Binding-site contacts:
Ligand atom C5 contacts residue LEU136 of chain 1.B at 3.7 Å (hydrophobic).
Ligand atom C2 contacts residue GLU672 of chain 1.B at 3.9 Å.
Ligand atom O5 contacts residue GLY135 of chain 1.B at 4.0 Å.
Ligand atom O6 contacts residue LEU139 of chain 1.B at 3.6 Å.
Ligand atom C4 contacts residue ASN484 of chain 1.B at 3.9 Å.
Ligand atom C1 contacts residue LEU136 of chain 1.B at 4.1 Å (hydrophobic).
Ligand atom O2 contacts residue ASN284 of chain 1.B at 3.2 Å (h-bond).
Ligand atom O3 contacts residue ALA673 of chain 1.B at 3.5 Å (h-bond).
Ligand atom C2 contacts residue HIS377 of chain 1.B at 3.5 Å.
Ligand atom C6 contacts residue HIS377 of chain 1.B at 3.5 Å.
Ligand atom O6 contacts residue VAL455 of chain 1.B at 3.5 Å.
Ligand atom O4 contacts residue GLY675 of chain 1.B at 2.8 Å (h-bond).
Ligand atom O2 contacts residue GLU672 of chain 1.B at 3.2 Å (salt-bridge).
Ligand atom O5 contacts residue HIS377 of chain 1.B at 3.5 Å (h-bond).
Ligand atom O4 contacts residue SER674 of chain 1.B at 3.6 Å.
Ligand atom O6 contacts residue ASN484 of chain 1.B at 2.8 Å (h-bond).
Ligand atom O3 contacts residue GLY675 of chain 1.B at 3.1 Å (h-bond).
Ligand atom C5 contacts residue GLY135 of chain 1.B at 3.6 Å.
Ligand atom O2 contacts residue HIS377 of chain 1.B at 4.0 Å.
Ligand atom O3 contacts residue SER674 of chain 1.B at 3.0 Å (h-bond).
Ligand atom O1 contacts residue LEU136 of chain 1.B at 3.4 Å (h-bond).
Ligand atom O6 contacts residue HIS377 of chain 1.B at 2.7 Å (h-bond).
Ligand atom C3 contacts residue GLU672 of chain 1.B at 3.4 Å.
Ligand atom O4 contacts residue THR676 of chain 1.B at 4.0 Å.
Ligand atom C1 contacts residue ASN284 of chain 1.B at 4.1 Å.
Ligand atom O5 contacts residue LEU136 of chain 1.B at 3.6 Å (h-bond).
Ligand atom C6 contacts residue GLY135 of chain 1.B at 3.4 Å.
Ligand atom O4 contacts residue ASN484 of chain 1.B at 3.3 Å (h-bond).
Ligand atom C5 contacts residue ASN484 of chain 1.B at 4.2 Å.
Ligand atom O2 contacts residue TYR573 of chain 1.B at 3.0 Å (h-bond).
Ligand atom C6 contacts residue LEU139 of chain 1.B at 3.9 Å (hydrophobic).
Ligand atom O3 contacts residue GLU672 of chain 1.B at 2.8 Å (salt-bridge).
Ligand atom C3 contacts residue GLY675 of chain 1.B at 3.9 Å.
Ligand atom O1 contacts residue GLY135 of chain 1.B at 3.8 Å.
Ligand atom C1 contacts residue HIS377 of chain 1.B at 4.0 Å.
Ligand atom C6 contacts residue ASN484 of chain 1.B at 3.3 Å.
Ligand atom C6 contacts residue LEU136 of chain 1.B at 3.9 Å (hydrophobic).
Ligand atom C5 contacts residue HIS377 of chain 1.B at 4.1 Å.
Ligand atom O1 contacts residue ASN284 of chain 1.B at 3.9 Å.
Ligand atom C4 contacts residue GLY675 of chain 1.B at 3.8 Å.

Sequence of chain 1.B:
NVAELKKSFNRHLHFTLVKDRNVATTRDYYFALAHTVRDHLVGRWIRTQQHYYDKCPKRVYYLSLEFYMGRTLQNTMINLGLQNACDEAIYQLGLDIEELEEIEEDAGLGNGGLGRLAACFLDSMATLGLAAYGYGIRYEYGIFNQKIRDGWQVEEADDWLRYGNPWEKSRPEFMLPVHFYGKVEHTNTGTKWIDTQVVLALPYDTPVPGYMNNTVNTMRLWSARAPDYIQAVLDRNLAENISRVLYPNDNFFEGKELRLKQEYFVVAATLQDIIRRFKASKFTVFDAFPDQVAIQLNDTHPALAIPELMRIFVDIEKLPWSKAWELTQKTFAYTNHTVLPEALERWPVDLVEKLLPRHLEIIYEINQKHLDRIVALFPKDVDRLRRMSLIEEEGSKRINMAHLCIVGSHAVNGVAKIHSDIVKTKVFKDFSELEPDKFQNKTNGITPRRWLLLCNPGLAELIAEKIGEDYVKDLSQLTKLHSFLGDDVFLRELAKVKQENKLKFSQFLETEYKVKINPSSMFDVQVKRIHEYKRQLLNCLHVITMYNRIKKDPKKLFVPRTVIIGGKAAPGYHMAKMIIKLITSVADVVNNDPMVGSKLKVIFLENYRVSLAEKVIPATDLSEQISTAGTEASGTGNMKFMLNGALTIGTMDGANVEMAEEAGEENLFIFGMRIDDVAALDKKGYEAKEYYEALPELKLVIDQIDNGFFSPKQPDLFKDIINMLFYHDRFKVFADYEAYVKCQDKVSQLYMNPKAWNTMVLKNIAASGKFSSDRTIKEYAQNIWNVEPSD

The small molecule below binds the protein below.
Small molecule (SMILES): OC[C@H]1O[C@H](O)[C@H](O)[C@@H](O)[C@@H]1O